Binding-site contacts:
Ligand atom O7 contacts residue ASN325 of chain 2.B at 3.8 Å.
Ligand atom C1 contacts residue ASN324 of chain 2.B at 1.4 Å.
Ligand atom C5 contacts residue ASN324 of chain 2.B at 3.7 Å.
Ligand atom C3 contacts residue ASN324 of chain 2.B at 3.8 Å.
Ligand atom N2 contacts residue ASN324 of chain 2.B at 2.9 Å (h-bond).
Ligand atom C7 contacts residue ASN325 of chain 2.B at 3.9 Å.
Ligand atom C8 contacts residue ASN324 of chain 2.B at 3.5 Å.
Ligand atom C8 contacts residue ASN325 of chain 2.B at 3.9 Å.
Ligand atom O5 contacts residue ASN324 of chain 2.B at 2.4 Å (h-bond).
Ligand atom O7 contacts residue ASN324 of chain 2.B at 4.5 Å.
Ligand atom C7 contacts residue ASN324 of chain 2.B at 3.7 Å.
Ligand atom C2 contacts residue ASN324 of chain 2.B at 2.5 Å.
Ligand atom C4 contacts residue ASN324 of chain 2.B at 4.3 Å.

Sequence of chain 2.B:
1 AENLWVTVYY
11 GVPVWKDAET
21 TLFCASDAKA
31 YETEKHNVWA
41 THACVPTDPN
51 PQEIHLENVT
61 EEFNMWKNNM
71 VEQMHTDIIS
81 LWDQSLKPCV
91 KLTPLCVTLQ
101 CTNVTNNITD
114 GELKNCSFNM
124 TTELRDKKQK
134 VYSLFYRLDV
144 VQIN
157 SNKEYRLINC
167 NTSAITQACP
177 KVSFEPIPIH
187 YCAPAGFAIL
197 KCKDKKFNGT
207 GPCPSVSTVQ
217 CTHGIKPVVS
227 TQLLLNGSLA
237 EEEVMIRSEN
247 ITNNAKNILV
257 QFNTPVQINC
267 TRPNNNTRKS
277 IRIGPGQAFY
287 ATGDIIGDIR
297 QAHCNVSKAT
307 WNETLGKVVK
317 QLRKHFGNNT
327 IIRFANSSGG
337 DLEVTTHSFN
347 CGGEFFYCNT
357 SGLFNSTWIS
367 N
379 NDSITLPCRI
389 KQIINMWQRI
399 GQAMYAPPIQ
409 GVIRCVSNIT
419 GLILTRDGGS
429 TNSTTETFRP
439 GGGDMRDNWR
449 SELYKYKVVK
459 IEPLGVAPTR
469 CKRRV

The protein below binds the small molecule below.
Small molecule (SMILES): CC(=O)N[C@@H]1[C@@H](O)[C@H](O)[C@@H](CO)O[C@H]1O